A protein and the small-molecule ligand that binds it are described below.
Small molecule (SMILES): CC(=O)N[C@@H]1[C@@H](O)[C@H](O)[C@@H](CO)O[C@H]1O

Binding-site contacts:
Ligand atom O6 contacts residue ASN58 of chain 1.C at 4.5 Å.
Ligand atom C8 contacts residue PHE56 of chain 1.C at 4.0 Å (hydrophobic).
Ligand atom C1 contacts residue ASN58 of chain 1.C at 1.4 Å.
Ligand atom N2 contacts residue ASN58 of chain 1.C at 3.0 Å (h-bond).
Ligand atom O5 contacts residue TYR25 of chain 1.C at 4.2 Å.
Ligand atom O5 contacts residue ASN58 of chain 1.C at 2.4 Å (h-bond).
Ligand atom C1 contacts residue TYR25 of chain 1.C at 4.2 Å (hydrophobic).
Ligand atom C8 contacts residue ASN27 of chain 1.C at 4.0 Å.
Ligand atom C2 contacts residue ASN58 of chain 1.C at 2.5 Å.
Ligand atom C7 contacts residue ASN58 of chain 1.C at 4.1 Å.
Ligand atom C4 contacts residue ASN58 of chain 1.C at 4.2 Å.
Ligand atom C3 contacts residue ASN58 of chain 1.C at 3.8 Å.
Ligand atom C8 contacts residue ASN58 of chain 1.C at 4.4 Å.
Ligand atom C5 contacts residue ASN58 of chain 1.C at 3.6 Å.

Sequence of chain 1.C:
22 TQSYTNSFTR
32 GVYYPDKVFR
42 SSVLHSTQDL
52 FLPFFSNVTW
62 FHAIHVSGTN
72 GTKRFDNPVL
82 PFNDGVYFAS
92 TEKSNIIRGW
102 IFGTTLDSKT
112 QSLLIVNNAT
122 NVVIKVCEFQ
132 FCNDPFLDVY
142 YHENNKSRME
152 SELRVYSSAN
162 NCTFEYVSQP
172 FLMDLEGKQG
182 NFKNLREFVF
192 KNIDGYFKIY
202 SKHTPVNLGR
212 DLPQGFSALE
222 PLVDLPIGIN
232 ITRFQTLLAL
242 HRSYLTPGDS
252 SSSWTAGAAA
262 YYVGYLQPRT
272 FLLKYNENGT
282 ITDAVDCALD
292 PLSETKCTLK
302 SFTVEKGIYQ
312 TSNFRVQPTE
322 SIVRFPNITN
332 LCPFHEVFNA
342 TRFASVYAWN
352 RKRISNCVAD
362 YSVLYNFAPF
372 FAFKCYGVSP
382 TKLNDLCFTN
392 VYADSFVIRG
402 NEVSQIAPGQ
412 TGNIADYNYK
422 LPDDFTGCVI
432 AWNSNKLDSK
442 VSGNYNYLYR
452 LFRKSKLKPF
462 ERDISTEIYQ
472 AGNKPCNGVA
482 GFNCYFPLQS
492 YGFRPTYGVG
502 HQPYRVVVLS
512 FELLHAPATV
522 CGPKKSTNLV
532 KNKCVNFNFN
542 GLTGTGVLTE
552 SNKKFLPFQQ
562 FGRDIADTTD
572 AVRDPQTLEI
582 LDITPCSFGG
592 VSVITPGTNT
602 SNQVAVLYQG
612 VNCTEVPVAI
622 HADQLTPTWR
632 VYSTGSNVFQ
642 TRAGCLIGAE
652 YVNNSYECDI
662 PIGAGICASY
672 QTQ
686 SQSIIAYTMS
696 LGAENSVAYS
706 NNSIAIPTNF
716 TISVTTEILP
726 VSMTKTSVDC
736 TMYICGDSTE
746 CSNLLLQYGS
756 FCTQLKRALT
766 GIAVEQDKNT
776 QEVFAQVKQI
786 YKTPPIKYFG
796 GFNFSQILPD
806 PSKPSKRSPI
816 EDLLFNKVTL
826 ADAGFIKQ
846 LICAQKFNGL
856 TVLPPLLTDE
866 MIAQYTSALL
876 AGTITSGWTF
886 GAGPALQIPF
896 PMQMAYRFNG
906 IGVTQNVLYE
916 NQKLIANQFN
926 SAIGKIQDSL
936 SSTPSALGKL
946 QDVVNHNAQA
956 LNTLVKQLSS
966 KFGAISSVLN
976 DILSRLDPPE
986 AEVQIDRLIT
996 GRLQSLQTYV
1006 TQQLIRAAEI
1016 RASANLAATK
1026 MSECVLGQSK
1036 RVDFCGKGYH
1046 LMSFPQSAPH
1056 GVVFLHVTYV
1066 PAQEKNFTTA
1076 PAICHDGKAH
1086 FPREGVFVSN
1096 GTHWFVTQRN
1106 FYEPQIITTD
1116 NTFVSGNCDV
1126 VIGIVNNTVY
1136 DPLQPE